Binding-site contacts:
Ligand atom C17 contacts residue PHE107 of chain 1.B at 3.9 Å (hydrophobic).
Ligand atom C15 contacts residue LEU49 of chain 1.B at 3.6 Å (hydrophobic).
Ligand atom C13 contacts residue ALA53 of chain 1.B at 3.9 Å (hydrophobic).
Ligand atom C03 contacts residue LEU228 of chain 1.B at 3.6 Å (hydrophobic).
Ligand atom C12 contacts residue GLU56 of chain 1.B at 3.8 Å.
Ligand atom C21 contacts residue LEU228 of chain 1.B at 3.7 Å (hydrophobic).
Ligand atom O20 contacts residue HIS227 of chain 1.B at 3.6 Å.
Ligand atom O01 contacts residue LEU239 of chain 1.B at 3.7 Å.
Ligand atom S19 contacts residue MET124 of chain 1.B at 3.8 Å.
Ligand atom O01 contacts residue LEU243 of chain 1.B at 3.6 Å.
Ligand atom C02 contacts residue LEU228 of chain 1.B at 3.6 Å (hydrophobic).
Ligand atom CL11 contacts residue LEU90 of chain 1.B at 3.8 Å.
Ligand atom C18 contacts residue ILE127 of chain 1.B at 3.7 Å (hydrophobic).
Ligand atom C02 contacts residue THR50 of chain 1.B at 3.5 Å.
Ligand atom C08 contacts residue PHE107 of chain 1.B at 4.0 Å (hydrophobic).
Ligand atom C06 contacts residue LEU228 of chain 1.B at 3.7 Å (hydrophobic).
Ligand atom O20 contacts residue LEU228 of chain 1.B at 3.9 Å.
Ligand atom C22 contacts residue LEU228 of chain 1.B at 3.6 Å (hydrophobic).
Ligand atom C15 contacts residue PHE107 of chain 1.B at 3.9 Å (hydrophobic).
Ligand atom C03 contacts residue ALA53 of chain 1.B at 3.8 Å (hydrophobic).
Ligand atom C16 contacts residue LEU49 of chain 1.B at 3.8 Å (hydrophobic).
Ligand atom C18 contacts residue MET124 of chain 1.B at 3.9 Å (hydrophobic).
Ligand atom O14 contacts residue LEU52 of chain 1.B at 3.5 Å.
Ligand atom C17 contacts residue LEU131 of chain 1.B at 3.9 Å (hydrophobic).
Ligand atom C15 contacts residue ALA53 of chain 1.B at 3.6 Å (hydrophobic).
Ligand atom C16 contacts residue PHE107 of chain 1.B at 3.8 Å (hydrophobic).
Ligand atom C22 contacts residue THR50 of chain 1.B at 3.6 Å.
Ligand atom C09 contacts residue PHE107 of chain 1.B at 3.8 Å (hydrophobic).
Ligand atom CL11 contacts residue LEU94 of chain 1.B at 4.0 Å.
Ligand atom C04 contacts residue LEU228 of chain 1.B at 3.7 Å (hydrophobic).
Ligand atom O20 contacts residue MET124 of chain 1.B at 3.3 Å.
Ligand atom C21 contacts residue LEU49 of chain 1.B at 3.8 Å (hydrophobic).
Ligand atom CL05 contacts residue LEU87 of chain 1.B at 3.5 Å.
Ligand atom O14 contacts residue GLU56 of chain 1.B at 2.2 Å (salt-bridge).
Ligand atom C13 contacts residue GLU56 of chain 1.B at 3.4 Å.
Ligand atom CL05 contacts residue ALA53 of chain 1.B at 4.0 Å.
Ligand atom C22 contacts residue MET46 of chain 1.B at 3.6 Å (hydrophobic).
Ligand atom CL11 contacts residue MET91 of chain 1.B at 3.6 Å.
Ligand atom O14 contacts residue ALA53 of chain 1.B at 3.8 Å.
Ligand atom O01 contacts residue THR50 of chain 1.B at 2.6 Å (h-bond).

A small-molecule ligand and the protein it binds are described below.
Small molecule (SMILES): O=S1C=CC(c2ccc(O)cc2Cl)=C1c1ccc(O)cc1Cl

Sequence of chain 1.B:
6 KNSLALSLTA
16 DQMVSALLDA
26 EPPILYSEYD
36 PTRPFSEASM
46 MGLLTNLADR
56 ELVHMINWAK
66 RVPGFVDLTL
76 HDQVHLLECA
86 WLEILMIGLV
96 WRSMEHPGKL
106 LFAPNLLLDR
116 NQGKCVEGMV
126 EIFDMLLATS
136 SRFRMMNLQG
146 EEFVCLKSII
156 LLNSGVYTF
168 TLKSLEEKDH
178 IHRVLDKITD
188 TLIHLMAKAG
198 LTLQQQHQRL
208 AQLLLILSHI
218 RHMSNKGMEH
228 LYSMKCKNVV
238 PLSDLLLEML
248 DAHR